The protein below binds the small molecule below.
Small molecule (SMILES): CCOc1cc(-c2ccccc2)nc2c(F)c(-c3nc(C4CC(C)(O)C4)n4ccnc(N)c34)ccc12

Binding-site contacts:
Ligand atom F13 contacts residue LYS61 of chain 1.B at 2.5 Å.
Ligand atom C6 contacts residue PHE38 of chain 1.B at 3.6 Å (hydrophobic).
Ligand atom C35 contacts residue ILE179 of chain 1.B at 3.4 Å (hydrophobic).
Ligand atom C20 contacts residue MET110 of chain 1.B at 3.5 Å (hydrophobic).
Ligand atom O01 contacts residue MET82 of chain 1.B at 3.4 Å.
Ligand atom C10 contacts residue VAL91 of chain 1.B at 3.6 Å (hydrophobic).
Ligand atom C8 contacts residue ASP181 of chain 1.B at 3.5 Å.
Ligand atom C32 contacts residue MET82 of chain 1.B at 3.5 Å (hydrophobic).
Ligand atom C02 contacts residue GLN35 of chain 1.B at 3.5 Å.
Ligand atom C1 contacts residue LYS61 of chain 1.B at 3.6 Å.
Ligand atom C02 contacts residue GLY34 of chain 1.B at 3.5 Å.
Ligand atom C31 contacts residue MET107 of chain 1.B at 3.6 Å (hydrophobic).
Ligand atom N21 contacts residue MET110 of chain 1.B at 3.2 Å (h-bond).
Ligand atom C10 contacts residue GLY180 of chain 1.B at 3.6 Å.
Ligand atom N21 contacts residue ALA59 of chain 1.B at 3.2 Å.
Ligand atom N2 contacts residue LYS61 of chain 1.B at 2.7 Å (salt-bridge).
Ligand atom C22 contacts residue ALA59 of chain 1.B at 3.4 Å (hydrophobic).
Ligand atom C11 contacts residue LYS61 of chain 1.B at 3.4 Å.
Ligand atom C27 contacts residue MET170 of chain 1.B at 3.5 Å (hydrophobic).
Ligand atom C9 contacts residue LYS61 of chain 1.B at 3.4 Å.
Ligand atom C12 contacts residue ASP181 of chain 1.B at 3.7 Å.
Ligand atom C18 contacts residue MET170 of chain 1.B at 3.3 Å (hydrophobic).
Ligand atom F13 contacts residue VAL41 of chain 1.B at 3.5 Å.
Ligand atom C9 contacts residue MET107 of chain 1.B at 3.6 Å (hydrophobic).
Ligand atom C03 contacts residue MET82 of chain 1.B at 3.6 Å (hydrophobic).
Ligand atom C11 contacts residue MET107 of chain 1.B at 3.5 Å (hydrophobic).
Ligand atom C19 contacts residue MET170 of chain 1.B at 3.2 Å (hydrophobic).
Ligand atom N30 contacts residue MET170 of chain 1.B at 3.0 Å.
Ligand atom C5 contacts residue PHE75 of chain 1.B at 3.4 Å (hydrophobic).
Ligand atom C03 contacts residue GLY180 of chain 1.B at 3.1 Å.
Ligand atom C35 contacts residue VAL90 of chain 1.B at 3.4 Å (hydrophobic).
Ligand atom N28 contacts residue GLU108 of chain 1.B at 3.0 Å (salt-bridge).
Ligand atom C19 contacts residue LEU33 of chain 1.B at 3.6 Å (hydrophobic).
Ligand atom C12 contacts residue MET107 of chain 1.B at 3.5 Å (hydrophobic).
Ligand atom O01 contacts residue GLY180 of chain 1.B at 3.4 Å.
Ligand atom C02 contacts residue LEU33 of chain 1.B at 3.6 Å (hydrophobic).
Ligand atom C20 contacts residue LEU33 of chain 1.B at 3.6 Å (hydrophobic).
Ligand atom C20 contacts residue MET170 of chain 1.B at 3.6 Å (hydrophobic).
Ligand atom N28 contacts residue ALA59 of chain 1.B at 3.6 Å.
Ligand atom C35 contacts residue GLY180 of chain 1.B at 3.6 Å.

Sequence of chain 1.B:
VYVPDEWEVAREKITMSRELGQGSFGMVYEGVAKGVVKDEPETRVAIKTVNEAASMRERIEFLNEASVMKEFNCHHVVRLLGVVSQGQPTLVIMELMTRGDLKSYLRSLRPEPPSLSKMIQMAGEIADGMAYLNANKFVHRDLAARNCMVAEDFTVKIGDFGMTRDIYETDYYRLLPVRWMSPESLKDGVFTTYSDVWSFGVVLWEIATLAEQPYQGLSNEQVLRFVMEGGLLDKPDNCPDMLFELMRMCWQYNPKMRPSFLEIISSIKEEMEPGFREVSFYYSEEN